Sequence of chain 1.C:
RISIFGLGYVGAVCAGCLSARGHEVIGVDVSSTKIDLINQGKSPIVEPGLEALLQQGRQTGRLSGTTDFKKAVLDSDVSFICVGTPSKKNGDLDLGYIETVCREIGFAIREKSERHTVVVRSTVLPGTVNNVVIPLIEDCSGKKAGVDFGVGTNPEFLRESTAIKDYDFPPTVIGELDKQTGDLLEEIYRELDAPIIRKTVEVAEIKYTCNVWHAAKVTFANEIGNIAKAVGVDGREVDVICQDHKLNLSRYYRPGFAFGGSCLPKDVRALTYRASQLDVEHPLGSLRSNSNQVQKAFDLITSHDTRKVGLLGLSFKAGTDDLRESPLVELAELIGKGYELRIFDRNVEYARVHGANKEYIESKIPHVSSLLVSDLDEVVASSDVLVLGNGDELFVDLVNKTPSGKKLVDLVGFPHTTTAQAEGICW

Binding-site contacts:
Ligand atom C6 contacts residue ASP392 of chain 1.C at 2.3 Å.
Ligand atom C5 contacts residue LYS414 of chain 1.C at 4.0 Å.
Ligand atom C4 contacts residue GLY413 of chain 1.C at 4.0 Å.
Ligand atom O6 contacts residue ASP392 of chain 1.C at 3.3 Å (salt-bridge).
Ligand atom O5 contacts residue ASP392 of chain 1.C at 4.4 Å.
Ligand atom C4 contacts residue ALA389 of chain 1.C at 3.5 Å (hydrophobic).
Ligand atom O2 contacts residue ALA389 of chain 1.C at 4.3 Å.
Ligand atom C6 contacts residue ALA389 of chain 1.C at 4.3 Å (hydrophobic).
Ligand atom C5 contacts residue ASP392 of chain 1.C at 3.3 Å.
Ligand atom O6 contacts residue SER390 of chain 1.C at 3.7 Å.
Ligand atom C3 contacts residue GLY413 of chain 1.C at 4.3 Å.
Ligand atom C3 contacts residue LYS414 of chain 1.C at 4.1 Å.
Ligand atom O3 contacts residue SER412 of chain 1.C at 3.5 Å (h-bond).
Ligand atom C6 contacts residue SER391 of chain 1.C at 4.5 Å.
Ligand atom C5 contacts residue ALA389 of chain 1.C at 4.4 Å (hydrophobic).
Ligand atom O4 contacts residue LYS414 of chain 1.C at 2.6 Å (salt-bridge).
Ligand atom C3 contacts residue ALA389 of chain 1.C at 4.4 Å (hydrophobic).
Ligand atom O3 contacts residue GLY413 of chain 1.C at 3.3 Å.
Ligand atom C5 contacts residue ALA389 of chain 1.C at 4.1 Å (hydrophobic).
Ligand atom C4 contacts residue LYS414 of chain 1.C at 3.7 Å.
Ligand atom O4 contacts residue ALA389 of chain 1.C at 3.8 Å.
Ligand atom O6 contacts residue ALA389 of chain 1.C at 3.4 Å (h-bond).
Ligand atom O4 contacts residue SER391 of chain 1.C at 3.3 Å (h-bond).
Ligand atom O3 contacts residue ALA389 of chain 1.C at 4.2 Å.
Ligand atom O4 contacts residue ASP392 of chain 1.C at 3.1 Å (salt-bridge).
Ligand atom C4 contacts residue ASP392 of chain 1.C at 3.2 Å.
Ligand atom O6 contacts residue SER390 of chain 1.C at 3.7 Å.
Ligand atom O4 contacts residue GLY413 of chain 1.C at 3.4 Å (h-bond).
Ligand atom O6 contacts residue LYS315 of chain 1.C at 2.9 Å (salt-bridge).
Ligand atom C6 contacts residue LYS315 of chain 1.C at 3.8 Å.
Ligand atom O4 contacts residue ALA389 of chain 1.C at 4.3 Å.
Ligand atom C3 contacts residue SER412 of chain 1.C at 4.4 Å.

The protein below binds the small molecule below.
Small molecule (SMILES): OC[C@H]1O[C@@](CO)(O[C@H]2O[C@H](CO)[C@@H](O)[C@H](O)[C@H]2O)[C@@H](O)[C@@H]1O